Binding-site contacts:
Ligand atom C1 contacts residue ASN603 of chain 1.C at 1.4 Å.
Ligand atom C3 contacts residue ASN603 of chain 1.C at 3.7 Å.
Ligand atom C4 contacts residue ASN603 of chain 1.C at 4.2 Å.
Ligand atom C7 contacts residue ASN603 of chain 1.C at 3.8 Å.
Ligand atom C5 contacts residue ASN603 of chain 1.C at 3.6 Å.
Ligand atom N2 contacts residue ASN603 of chain 1.C at 3.1 Å (h-bond).
Ligand atom C2 contacts residue ASN603 of chain 1.C at 2.4 Å.
Ligand atom O5 contacts residue ASN603 of chain 1.C at 2.4 Å (h-bond).
Ligand atom O3 contacts residue ASN603 of chain 1.C at 4.1 Å.
Ligand atom O7 contacts residue ASN603 of chain 1.C at 4.0 Å.

The protein below binds the small molecule below.
Small molecule (SMILES): CC(=O)N[C@@H]1[C@@H](O)[C@H](O)[C@@H](CO)O[C@H]1O

Sequence of chain 1.C:
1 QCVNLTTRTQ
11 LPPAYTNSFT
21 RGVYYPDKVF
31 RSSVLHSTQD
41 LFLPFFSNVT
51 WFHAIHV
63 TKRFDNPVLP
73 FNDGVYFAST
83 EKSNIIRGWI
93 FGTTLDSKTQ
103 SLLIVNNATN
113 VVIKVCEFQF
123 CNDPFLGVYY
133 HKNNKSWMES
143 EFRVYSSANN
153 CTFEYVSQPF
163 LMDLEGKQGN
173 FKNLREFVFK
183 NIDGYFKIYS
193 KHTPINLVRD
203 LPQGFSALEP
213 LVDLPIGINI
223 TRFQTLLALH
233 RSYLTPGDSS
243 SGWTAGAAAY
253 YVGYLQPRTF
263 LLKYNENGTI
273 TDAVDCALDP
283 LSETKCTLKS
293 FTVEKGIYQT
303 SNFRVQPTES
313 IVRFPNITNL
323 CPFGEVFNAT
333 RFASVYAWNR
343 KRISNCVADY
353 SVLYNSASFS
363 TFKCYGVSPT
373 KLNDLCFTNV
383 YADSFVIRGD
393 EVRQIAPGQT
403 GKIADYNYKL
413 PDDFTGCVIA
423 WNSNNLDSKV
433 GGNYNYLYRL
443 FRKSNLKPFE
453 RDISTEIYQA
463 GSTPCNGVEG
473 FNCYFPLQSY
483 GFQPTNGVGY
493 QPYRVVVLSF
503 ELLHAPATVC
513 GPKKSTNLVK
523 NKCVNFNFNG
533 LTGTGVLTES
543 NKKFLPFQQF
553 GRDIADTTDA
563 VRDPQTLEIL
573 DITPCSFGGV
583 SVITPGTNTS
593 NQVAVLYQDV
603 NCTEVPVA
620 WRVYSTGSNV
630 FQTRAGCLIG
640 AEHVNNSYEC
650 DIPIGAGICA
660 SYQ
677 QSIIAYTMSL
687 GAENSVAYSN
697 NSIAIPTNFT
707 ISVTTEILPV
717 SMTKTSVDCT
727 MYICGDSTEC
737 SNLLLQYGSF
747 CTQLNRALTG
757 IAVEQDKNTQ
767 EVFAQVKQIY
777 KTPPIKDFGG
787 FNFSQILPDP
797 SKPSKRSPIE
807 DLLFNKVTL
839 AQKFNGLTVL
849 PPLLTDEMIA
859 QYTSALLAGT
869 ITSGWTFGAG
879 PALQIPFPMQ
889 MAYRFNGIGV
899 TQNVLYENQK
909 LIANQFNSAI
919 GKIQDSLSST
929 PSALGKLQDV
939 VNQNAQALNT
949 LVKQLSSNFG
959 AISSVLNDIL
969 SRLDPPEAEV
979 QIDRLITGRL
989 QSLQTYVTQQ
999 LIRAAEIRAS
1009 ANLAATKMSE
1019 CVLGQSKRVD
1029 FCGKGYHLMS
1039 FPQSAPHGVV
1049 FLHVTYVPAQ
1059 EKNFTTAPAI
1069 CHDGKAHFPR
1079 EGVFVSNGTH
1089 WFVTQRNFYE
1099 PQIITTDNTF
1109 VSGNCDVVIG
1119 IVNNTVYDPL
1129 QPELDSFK